This protein binds this small molecule.
Small molecule (SMILES): O=P(O)(O)OC[C@H](O)CO

Binding-site contacts:
Ligand atom C3 contacts residue GLU168 of chain 2.A at 2.8 Å.
Ligand atom P contacts residue SER214 of chain 2.A at 3.7 Å.
Ligand atom P contacts residue GLY174 of chain 2.A at 3.8 Å.
Ligand atom C3 contacts residue GLY213 of chain 2.A at 3.9 Å.
Ligand atom O3P contacts residue SER214 of chain 2.A at 2.7 Å (h-bond).
Ligand atom O1P contacts residue 1GP1 of chain 2.C at 0.3 Å (h-bond).
Ligand atom O4P contacts residue GLY235 of chain 2.A at 2.8 Å (h-bond).
Ligand atom C2 contacts residue GLU168 of chain 2.A at 2.5 Å.
Ligand atom O2P contacts residue GLY174 of chain 2.A at 3.9 Å.
Ligand atom C1 contacts residue HIS96 of chain 2.A at 3.8 Å.
Ligand atom O2 contacts residue GLU168 of chain 2.A at 3.0 Å (salt-bridge).
Ligand atom O3P contacts residue ALA172 of chain 2.A at 3.5 Å (h-bond).
Ligand atom O4P contacts residue SER214 of chain 2.A at 3.6 Å.
Ligand atom O2P contacts residue GLY235 of chain 2.A at 3.6 Å.
Ligand atom O4P contacts residue VAL234 of chain 2.A at 3.9 Å.
Ligand atom P contacts residue 1GP1 of chain 2.C at 0.2 Å.
Ligand atom O3P contacts residue GLY174 of chain 2.A at 2.8 Å (h-bond).
Ligand atom O2 contacts residue LYS14 of chain 2.A at 2.9 Å (salt-bridge).
Ligand atom O2 contacts residue HIS96 of chain 2.A at 2.7 Å (h-bond).
Ligand atom C2 contacts residue 1GP1 of chain 2.C at 0.6 Å.
Ligand atom O2 contacts residue 1GP1 of chain 2.C at 1.1 Å (h-bond).
Ligand atom O3P contacts residue 1GP1 of chain 2.C at 0.3 Å (h-bond).
Ligand atom P contacts residue GLY235 of chain 2.A at 3.7 Å.
Ligand atom C1 contacts residue GLU168 of chain 2.A at 1.4 Å.
Ligand atom O3P contacts residue ILE173 of chain 2.A at 3.6 Å.
Ligand atom C3 contacts residue GLY235 of chain 2.A at 3.9 Å.
Ligand atom O1P contacts residue GLY235 of chain 2.A at 3.4 Å.
Ligand atom O4P contacts residue GLY236 of chain 2.A at 3.6 Å (h-bond).
Ligand atom O3P contacts residue GLY213 of chain 2.A at 3.7 Å.
Ligand atom P contacts residue GLY236 of chain 2.A at 3.7 Å.
Ligand atom C2 contacts residue LYS14 of chain 2.A at 3.7 Å.
Ligand atom C1 contacts residue LEU233 of chain 2.A at 3.5 Å (hydrophobic).
Ligand atom O4P contacts residue 1GP1 of chain 2.C at 0.1 Å (h-bond).
Ligand atom O2P contacts residue GLY236 of chain 2.A at 2.8 Å (h-bond).
Ligand atom O2 contacts residue ILE173 of chain 2.A at 3.4 Å.
Ligand atom C1 contacts residue 1GP1 of chain 2.C at 0.5 Å.
Ligand atom C3 contacts residue 1GP1 of chain 2.C at 0.5 Å.
Ligand atom O2P contacts residue 1GP1 of chain 2.C at 0.2 Å (h-bond).
Ligand atom C2 contacts residue HIS96 of chain 2.A at 3.6 Å.
Ligand atom O1P contacts residue LYS14 of chain 2.A at 3.3 Å (salt-bridge).

Sequence of chain 2.A:
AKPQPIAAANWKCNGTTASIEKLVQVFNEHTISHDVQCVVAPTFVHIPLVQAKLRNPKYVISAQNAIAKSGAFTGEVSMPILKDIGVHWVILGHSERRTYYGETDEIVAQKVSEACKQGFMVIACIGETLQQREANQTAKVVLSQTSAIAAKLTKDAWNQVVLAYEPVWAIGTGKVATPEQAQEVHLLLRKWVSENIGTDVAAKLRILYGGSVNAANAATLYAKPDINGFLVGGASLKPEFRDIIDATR